Sequence of chain 5.E:
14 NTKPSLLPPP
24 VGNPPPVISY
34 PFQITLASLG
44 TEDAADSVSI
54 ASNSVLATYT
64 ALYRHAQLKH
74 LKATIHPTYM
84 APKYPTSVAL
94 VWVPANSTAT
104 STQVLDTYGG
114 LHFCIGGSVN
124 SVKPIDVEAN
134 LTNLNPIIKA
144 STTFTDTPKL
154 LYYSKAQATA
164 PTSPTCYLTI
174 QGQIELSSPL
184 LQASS

Binding-site contacts:
Ligand atom C5 contacts residue ASP129 of chain 4.D at 2.4 Å.
Ligand atom N3 contacts residue LYS75 of chain 4.D at 2.7 Å (salt-bridge).
Ligand atom O2 contacts residue LYS75 of chain 4.D at 2.5 Å (salt-bridge).
Ligand atom C5' contacts residue ALA11 of chain 5.D at 2.7 Å (hydrophobic).
Ligand atom O2 contacts residue THR77 of chain 4.D at 2.7 Å (h-bond).
Ligand atom C6 contacts residue THR172 of chain 4.D at 2.8 Å.
Ligand atom C1' contacts residue LYS5 of chain 4.C at 2.4 Å.
Ligand atom N3 contacts residue ASP129 of chain 4.D at 1.7 Å (salt-bridge).
Ligand atom OP2 contacts residue PRO127 of chain 4.D at 2.4 Å.
Ligand atom C5 contacts residue GLN36 of chain 4.D at 2.5 Å.
Ligand atom C2 contacts residue ASP129 of chain 4.D at 2.8 Å.
Ligand atom C4 contacts residue GLN36 of chain 4.D at 2.7 Å.
Ligand atom N1 contacts residue LYS5 of chain 4.C at 1.1 Å (salt-bridge).
Ligand atom C2' contacts residue GLN174 of chain 4.D at 2.8 Å.
Ligand atom O4 contacts residue ILE173 of chain 4.D at 2.3 Å (h-bond).
Ligand atom C4 contacts residue THR172 of chain 4.D at 2.4 Å.
Ligand atom O4 contacts residue GLU131 of chain 4.D at 2.6 Å (salt-bridge).
Ligand atom C5 contacts residue LYS5 of chain 4.C at 1.1 Å.
Ligand atom OP1 contacts residue HIS115 of chain 5.E at 2.2 Å (h-bond).
Ligand atom OP1 contacts residue ALA11 of chain 5.D at 2.6 Å (h-bond).
Ligand atom N3 contacts residue LYS5 of chain 4.C at 2.1 Å (salt-bridge).
Ligand atom C4 contacts residue ASP129 of chain 4.D at 1.2 Å.
Ligand atom N3 contacts residue ILE173 of chain 4.D at 2.6 Å.
Ligand atom O2' contacts residue LEU114 of chain 5.E at 2.2 Å.
Ligand atom C2 contacts residue LYS5 of chain 4.C at 1.8 Å.
Ligand atom O4 contacts residue ASP129 of chain 4.D at 0.2 Å (salt-bridge).
Ligand atom OP2 contacts residue SER12 of chain 5.D at 2.7 Å (h-bond).
Ligand atom OP1 contacts residue LEU7 of chain 5.D at 2.8 Å (h-bond).
Ligand atom C5 contacts residue THR172 of chain 4.D at 2.4 Å.
Ligand atom OP1 contacts residue ASP4 of chain 4.C at 2.7 Å (salt-bridge).
Ligand atom C6 contacts residue LYS5 of chain 4.C at 0.7 Å.
Ligand atom O4 contacts residue THR172 of chain 4.D at 2.5 Å.
Ligand atom OP2 contacts residue GLN174 of chain 4.D at 2.7 Å (h-bond).
Ligand atom OP2 contacts residue HIS9 of chain 5.D at 2.5 Å (h-bond).
Ligand atom C6 contacts residue GLN36 of chain 4.D at 2.8 Å.
Ligand atom O5' contacts residue HIS79 of chain 4.D at 2.7 Å (h-bond).
Ligand atom OP1 contacts residue HIS9 of chain 5.D at 2.6 Å (h-bond).
Ligand atom C4 contacts residue LYS5 of chain 4.C at 2.0 Å.
Ligand atom OP2 contacts residue GLY25 of chain 5.C at 2.7 Å (h-bond).
Ligand atom O2' contacts residue LYS75 of chain 4.D at 2.4 Å.

Sequence of chain 5.D:
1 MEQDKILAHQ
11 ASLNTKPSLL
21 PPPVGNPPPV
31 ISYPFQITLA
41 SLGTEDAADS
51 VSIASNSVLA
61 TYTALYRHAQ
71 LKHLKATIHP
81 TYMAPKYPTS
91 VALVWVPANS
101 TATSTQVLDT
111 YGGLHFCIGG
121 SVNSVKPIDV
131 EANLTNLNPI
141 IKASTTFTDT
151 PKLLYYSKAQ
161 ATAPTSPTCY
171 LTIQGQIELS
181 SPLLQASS

Sequence of chain 4.D:
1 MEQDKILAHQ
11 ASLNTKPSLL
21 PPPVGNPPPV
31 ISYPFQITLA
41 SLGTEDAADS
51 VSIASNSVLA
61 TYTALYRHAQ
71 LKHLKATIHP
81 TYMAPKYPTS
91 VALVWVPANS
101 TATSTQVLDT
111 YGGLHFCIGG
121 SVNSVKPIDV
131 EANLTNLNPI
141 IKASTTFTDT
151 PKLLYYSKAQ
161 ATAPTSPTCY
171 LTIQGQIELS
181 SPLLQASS

Sequence of chain 5.C:
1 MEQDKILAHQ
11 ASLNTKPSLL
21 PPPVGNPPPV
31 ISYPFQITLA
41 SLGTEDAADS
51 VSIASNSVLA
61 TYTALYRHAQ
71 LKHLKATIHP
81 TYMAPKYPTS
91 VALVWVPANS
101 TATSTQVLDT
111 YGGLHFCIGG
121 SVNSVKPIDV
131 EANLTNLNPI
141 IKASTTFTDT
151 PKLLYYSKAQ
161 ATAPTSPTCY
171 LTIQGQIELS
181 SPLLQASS

Sequence of chain 4.C:
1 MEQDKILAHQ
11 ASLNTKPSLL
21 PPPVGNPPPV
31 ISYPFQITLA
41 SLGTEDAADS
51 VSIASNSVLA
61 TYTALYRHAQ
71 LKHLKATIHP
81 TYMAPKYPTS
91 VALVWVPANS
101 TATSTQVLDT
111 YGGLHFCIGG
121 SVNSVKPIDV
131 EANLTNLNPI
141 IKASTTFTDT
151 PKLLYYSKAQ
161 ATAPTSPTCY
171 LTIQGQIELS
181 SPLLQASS

The protein below binds the small molecule below.
Small molecule (SMILES): O=c1ccn([C@@H]2O[C@H](CO[P](=O)(O)O[C@H]3[C@@H](O)[C@H](n4ccc(=O)[nH]c4=O)O[C@@H]3CO[P](=O)(O)O[C@H]3[C@@H](O)[C@H](n4ccc(=O)[nH]c4=O)O[C@@H]3CO[P](=O)(O)O[C@H]3[C@@H](O)[C@H](n4ccc(=O)[nH]c4=O)O[C@@H]3CO[P](=O)(O)O[C@H]3[C@@H](O)[C@H](n4ccc(=O)[nH]c4=O)O[C@@H]3CO[P](=O)(O)O[C@H]3[C@@H](O)[C@H](n4ccc(=O)[nH]c4=O)O[C@@H]3CO[P](=O)(O)O[C@H]3[C@@H](O)[C@H](n4ccc(=O)[nH]c4=O)O[C@@H]3COP(=O)(O)O)[C@@H](O)[C@H]2O)c(=O)[nH]1